Sequence of chain 1.X:
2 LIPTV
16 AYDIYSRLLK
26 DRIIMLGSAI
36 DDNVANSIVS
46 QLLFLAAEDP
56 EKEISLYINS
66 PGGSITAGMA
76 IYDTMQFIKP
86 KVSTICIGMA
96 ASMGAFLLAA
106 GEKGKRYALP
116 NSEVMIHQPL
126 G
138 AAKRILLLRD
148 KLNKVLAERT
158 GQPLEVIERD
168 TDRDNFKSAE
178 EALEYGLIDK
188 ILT

Binding-site contacts:
Ligand atom C8 contacts residue ILE28 of chain 1.X at 3.6 Å (hydrophobic).
Ligand atom F2 contacts residue THR79 of chain 1.W at 3.2 Å.
Ligand atom CD1 contacts residue TYR62 of chain 1.X at 3.5 Å (hydrophobic).
Ligand atom CA contacts residue PHE82 of chain 1.W at 3.8 Å (hydrophobic).
Ligand atom O contacts residue PHE82 of chain 1.W at 3.8 Å.
Ligand atom CB contacts residue ILE90 of chain 1.X at 3.6 Å (hydrophobic).
Ligand atom F1 contacts residue ILE92 of chain 1.X at 3.2 Å.
Ligand atom C8 contacts residue TYR62 of chain 1.X at 3.4 Å (hydrophobic).
Ligand atom CG contacts residue TYR112 of chain 1.X at 3.5 Å (hydrophobic).
Ligand atom N contacts residue SER60 of chain 1.X at 3.7 Å.
Ligand atom O2 contacts residue LEU48 of chain 1.W at 3.7 Å.
Ligand atom F1 contacts residue VAL44 of chain 1.W at 3.6 Å.
Ligand atom O contacts residue ILE90 of chain 1.X at 3.5 Å.
Ligand atom F2 contacts residue ASP78 of chain 1.W at 3.8 Å.
Ligand atom C4 contacts residue ASP26 of chain 1.X at 3.2 Å.
Ligand atom CE contacts residue ASP26 of chain 1.X at 3.4 Å.
Ligand atom CD contacts residue ILE28 of chain 1.X at 3.8 Å (hydrophobic).
Ligand atom C contacts residue PHE82 of chain 1.W at 3.8 Å (hydrophobic).
Ligand atom N contacts residue TYR62 of chain 1.X at 2.8 Å (h-bond).
Ligand atom C3 contacts residue ALA52 of chain 1.W at 3.8 Å (hydrophobic).
Ligand atom O contacts residue LYS110 of chain 1.X at 2.8 Å (salt-bridge).
Ligand atom O contacts residue TYR62 of chain 1.X at 3.3 Å (h-bond).
Ligand atom F2 contacts residue PHE82 of chain 1.W at 3.3 Å.
Ligand atom CA contacts residue TYR62 of chain 1.X at 3.8 Å (hydrophobic).
Ligand atom CE contacts residue LEU189 of chain 1.X at 3.5 Å (hydrophobic).
Ligand atom CD2 contacts residue PHE82 of chain 1.W at 3.7 Å (hydrophobic).
Ligand atom CE1 contacts residue LEU48 of chain 1.W at 3.8 Å (hydrophobic).
Ligand atom CZ contacts residue THR79 of chain 1.W at 3.5 Å.
Ligand atom CZ contacts residue LEU114 of chain 1.X at 3.7 Å (hydrophobic).
Ligand atom C7 contacts residue LEU48 of chain 1.W at 3.5 Å (hydrophobic).
Ligand atom CB contacts residue TYR112 of chain 1.X at 3.7 Å (hydrophobic).
Ligand atom CD contacts residue TYR112 of chain 1.X at 3.8 Å (hydrophobic).
Ligand atom C contacts residue SER60 of chain 1.X at 3.7 Å.
Ligand atom CB contacts residue TYR62 of chain 1.X at 3.7 Å (hydrophobic).
Ligand atom C9 contacts residue TYR62 of chain 1.X at 3.5 Å (hydrophobic).
Ligand atom C3 contacts residue ASP26 of chain 1.X at 3.3 Å.
Ligand atom C contacts residue LYS110 of chain 1.X at 3.8 Å.
Ligand atom O contacts residue SER60 of chain 1.X at 3.5 Å (h-bond).
Ligand atom F1 contacts residue TYR62 of chain 1.X at 3.8 Å.
Ligand atom CD contacts residue SER60 of chain 1.X at 3.7 Å.

Sequence of chain 1.W:
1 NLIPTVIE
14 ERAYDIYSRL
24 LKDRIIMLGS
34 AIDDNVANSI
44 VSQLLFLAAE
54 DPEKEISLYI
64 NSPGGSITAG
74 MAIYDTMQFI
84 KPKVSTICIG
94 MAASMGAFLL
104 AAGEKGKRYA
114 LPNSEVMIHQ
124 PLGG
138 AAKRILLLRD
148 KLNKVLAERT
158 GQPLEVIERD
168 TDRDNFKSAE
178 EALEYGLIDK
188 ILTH

This small molecule binds to this protein.
Small molecule (SMILES): C[C@@H]1C[C@H]2C(=O)OC[C@H](NC(=O)[C@H](Cc3cc(F)cc(F)c3)NC(=O)CCC3CCCCC3)C(=O)N3CCC[C@H]3C(=O)N3CC=CC[C@H]3C(=O)N[C@@H](C)C(=O)N2C1